Sequence of chain 1.D:
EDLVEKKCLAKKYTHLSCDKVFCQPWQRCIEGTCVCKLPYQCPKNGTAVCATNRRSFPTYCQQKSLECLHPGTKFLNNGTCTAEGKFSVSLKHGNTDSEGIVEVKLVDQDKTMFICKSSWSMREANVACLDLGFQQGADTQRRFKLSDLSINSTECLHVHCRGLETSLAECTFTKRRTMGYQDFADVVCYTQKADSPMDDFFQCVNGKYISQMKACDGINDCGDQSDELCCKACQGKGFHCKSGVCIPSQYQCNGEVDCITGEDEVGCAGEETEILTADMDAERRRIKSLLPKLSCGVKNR

Binding-site contacts:
Ligand atom C4 contacts residue THR54 of chain 1.D at 3.9 Å.
Ligand atom C6 contacts residue THR54 of chain 1.D at 4.1 Å.
Ligand atom C4 contacts residue ASN85 of chain 1.D at 4.3 Å.
Ligand atom O5 contacts residue ASN85 of chain 1.D at 2.3 Å (h-bond).
Ligand atom C3 contacts residue ASN85 of chain 1.D at 3.9 Å.
Ligand atom C6 contacts residue GLU296 of chain 1.D at 4.2 Å.
Ligand atom C2 contacts residue ASN85 of chain 1.D at 2.8 Å.
Ligand atom O6 contacts residue ASN85 of chain 1.D at 4.4 Å.
Ligand atom O6 contacts residue THR54 of chain 1.D at 2.8 Å (h-bond).
Ligand atom O5 contacts residue ALA291 of chain 1.D at 4.1 Å.
Ligand atom O6 contacts residue GLU296 of chain 1.D at 3.7 Å.
Ligand atom C5 contacts residue ASN85 of chain 1.D at 3.5 Å.
Ligand atom C5 contacts residue ALA291 of chain 1.D at 4.0 Å (hydrophobic).
Ligand atom C1 contacts residue ASN85 of chain 1.D at 1.4 Å.
Ligand atom O6 contacts residue MET293 of chain 1.D at 4.4 Å.
Ligand atom C5 contacts residue THR54 of chain 1.D at 4.3 Å.
Ligand atom C1 contacts residue ALA291 of chain 1.D at 3.9 Å (hydrophobic).
Ligand atom N2 contacts residue ASN85 of chain 1.D at 3.2 Å (h-bond).
Ligand atom O5 contacts residue THR54 of chain 1.D at 3.7 Å.
Ligand atom C7 contacts residue ASN85 of chain 1.D at 4.1 Å.

A protein and the small-molecule ligand that binds it are described below.
Small molecule (SMILES): CC(=O)N[C@@H]1[C@@H](O)[C@H](O)[C@@H](CO)O[C@H]1O